Sequence of chain 1.A:
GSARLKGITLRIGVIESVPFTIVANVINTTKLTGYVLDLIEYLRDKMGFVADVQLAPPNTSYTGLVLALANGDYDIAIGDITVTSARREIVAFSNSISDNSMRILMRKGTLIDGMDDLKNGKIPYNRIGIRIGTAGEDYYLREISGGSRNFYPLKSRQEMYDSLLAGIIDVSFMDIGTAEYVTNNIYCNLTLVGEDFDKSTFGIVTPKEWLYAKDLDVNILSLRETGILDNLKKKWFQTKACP

Binding-site contacts:
Ligand atom O contacts residue ARG92 of chain 1.A at 2.8 Å (salt-bridge).
Ligand atom C contacts residue ALA140 of chain 1.A at 3.8 Å (hydrophobic).
Ligand atom O contacts residue THR87 of chain 1.A at 2.9 Å (h-bond).
Ligand atom SD contacts residue ARG136 of chain 1.A at 4.2 Å.
Ligand atom N contacts residue PHE207 of chain 1.A at 3.8 Å.
Ligand atom SD contacts residue ASP180 of chain 1.A at 4.1 Å.
Ligand atom C contacts residue ASP85 of chain 1.A at 4.3 Å.
Ligand atom CA contacts residue ALA140 of chain 1.A at 4.2 Å (hydrophobic).
Ligand atom CA contacts residue ASP85 of chain 1.A at 4.0 Å.
Ligand atom C contacts residue TYR67 of chain 1.A at 3.7 Å (hydrophobic).
Ligand atom CG contacts residue ASP180 of chain 1.A at 3.2 Å.
Ligand atom CG contacts residue ARG162 of chain 1.A at 4.2 Å.
Ligand atom SD contacts residue GLY141 of chain 1.A at 3.6 Å (h-bond).
Ligand atom SD contacts residue THR139 of chain 1.A at 3.7 Å.
Ligand atom SD contacts residue MET107 of chain 1.A at 4.4 Å.
Ligand atom CA contacts residue ASP180 of chain 1.A at 3.6 Å.
Ligand atom O contacts residue ILE86 of chain 1.A at 3.7 Å.
Ligand atom CB contacts residue THR139 of chain 1.A at 4.1 Å.
Ligand atom N contacts residue THR87 of chain 1.A at 2.8 Å (h-bond).
Ligand atom CE contacts residue MET179 of chain 1.A at 3.8 Å (hydrophobic).
Ligand atom SD contacts residue ALA140 of chain 1.A at 4.0 Å.
Ligand atom CA contacts residue THR87 of chain 1.A at 3.4 Å.
Ligand atom O contacts residue ASP85 of chain 1.A at 3.7 Å.
Ligand atom OXT contacts residue ARG92 of chain 1.A at 2.9 Å (salt-bridge).
Ligand atom OXT contacts residue THR139 of chain 1.A at 3.4 Å.
Ligand atom N contacts residue ASP180 of chain 1.A at 2.7 Å (salt-bridge).
Ligand atom OXT contacts residue TYR67 of chain 1.A at 3.4 Å.
Ligand atom C contacts residue ARG92 of chain 1.A at 3.6 Å.
Ligand atom CE contacts residue MET107 of chain 1.A at 3.4 Å (hydrophobic).
Ligand atom N contacts residue ASP85 of chain 1.A at 2.9 Å (salt-bridge).
Ligand atom O contacts residue TYR67 of chain 1.A at 3.5 Å.
Ligand atom CE contacts residue ARG136 of chain 1.A at 3.7 Å.
Ligand atom CE contacts residue ASP180 of chain 1.A at 3.6 Å.
Ligand atom CB contacts residue ASP180 of chain 1.A at 3.7 Å.
Ligand atom OXT contacts residue ALA140 of chain 1.A at 2.8 Å (h-bond).
Ligand atom CB contacts residue TYR67 of chain 1.A at 3.8 Å (hydrophobic).
Ligand atom CG contacts residue ARG136 of chain 1.A at 3.8 Å.
Ligand atom CE contacts residue GLY141 of chain 1.A at 4.3 Å.
Ligand atom CE contacts residue PHE178 of chain 1.A at 4.0 Å (hydrophobic).
Ligand atom C contacts residue THR87 of chain 1.A at 3.6 Å.

A protein and the small-molecule ligand that binds it are described below.
Small molecule (SMILES): CSCC[C@H](N)C(=O)O